Sequence of chain 1.A:
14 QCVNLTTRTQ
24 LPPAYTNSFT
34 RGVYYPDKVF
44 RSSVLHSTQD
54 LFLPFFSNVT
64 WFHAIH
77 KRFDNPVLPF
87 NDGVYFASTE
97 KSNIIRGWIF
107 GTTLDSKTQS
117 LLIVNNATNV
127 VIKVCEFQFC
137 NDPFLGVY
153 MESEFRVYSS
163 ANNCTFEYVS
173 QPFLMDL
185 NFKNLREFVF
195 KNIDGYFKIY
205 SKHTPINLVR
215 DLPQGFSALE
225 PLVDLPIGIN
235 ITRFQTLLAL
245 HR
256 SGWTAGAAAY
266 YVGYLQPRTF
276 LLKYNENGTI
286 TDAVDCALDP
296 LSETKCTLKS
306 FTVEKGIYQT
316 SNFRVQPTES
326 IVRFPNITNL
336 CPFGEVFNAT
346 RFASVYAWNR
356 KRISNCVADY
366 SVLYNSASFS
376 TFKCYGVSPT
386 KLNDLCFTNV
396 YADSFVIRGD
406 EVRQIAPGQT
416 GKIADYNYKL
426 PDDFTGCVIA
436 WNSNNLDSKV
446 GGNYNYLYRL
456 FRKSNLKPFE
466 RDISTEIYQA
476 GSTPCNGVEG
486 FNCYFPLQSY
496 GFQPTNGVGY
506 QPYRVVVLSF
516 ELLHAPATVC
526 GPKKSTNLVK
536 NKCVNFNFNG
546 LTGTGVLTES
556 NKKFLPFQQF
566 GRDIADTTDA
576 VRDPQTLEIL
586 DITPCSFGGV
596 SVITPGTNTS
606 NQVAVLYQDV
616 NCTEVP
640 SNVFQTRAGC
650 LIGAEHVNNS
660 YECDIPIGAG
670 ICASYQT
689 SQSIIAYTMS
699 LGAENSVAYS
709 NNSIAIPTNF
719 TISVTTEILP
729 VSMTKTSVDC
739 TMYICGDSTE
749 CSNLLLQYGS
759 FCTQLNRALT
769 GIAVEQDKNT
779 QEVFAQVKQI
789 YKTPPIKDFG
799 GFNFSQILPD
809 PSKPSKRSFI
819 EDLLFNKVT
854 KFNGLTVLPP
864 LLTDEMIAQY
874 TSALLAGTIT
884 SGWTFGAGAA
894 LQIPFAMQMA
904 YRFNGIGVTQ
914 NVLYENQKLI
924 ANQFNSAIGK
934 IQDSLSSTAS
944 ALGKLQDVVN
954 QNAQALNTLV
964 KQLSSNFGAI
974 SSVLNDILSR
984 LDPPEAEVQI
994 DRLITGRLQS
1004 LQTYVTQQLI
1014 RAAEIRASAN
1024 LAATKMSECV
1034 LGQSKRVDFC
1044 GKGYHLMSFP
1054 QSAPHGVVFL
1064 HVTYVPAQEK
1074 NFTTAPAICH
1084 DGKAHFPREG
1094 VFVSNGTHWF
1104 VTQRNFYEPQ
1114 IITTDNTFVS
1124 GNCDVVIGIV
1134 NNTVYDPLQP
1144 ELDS

Binding-site contacts:
Ligand atom C8 contacts residue ASN709 of chain 1.B at 4.4 Å.
Ligand atom C8 contacts residue ILE1130 of chain 1.B at 3.9 Å (hydrophobic).
Ligand atom C8 contacts residue GLY1131 of chain 1.B at 3.7 Å.
Ligand atom O5 contacts residue ASN709 of chain 1.B at 2.4 Å (h-bond).
Ligand atom C1 contacts residue ASN709 of chain 1.B at 1.4 Å.
Ligand atom N2 contacts residue ASN709 of chain 1.B at 2.9 Å (h-bond).
Ligand atom C3 contacts residue ASN709 of chain 1.B at 3.8 Å.
Ligand atom O7 contacts residue ASN709 of chain 1.B at 3.4 Å (h-bond).
Ligand atom O7 contacts residue ASP796 of chain 1.A at 4.3 Å.
Ligand atom C1 contacts residue ASP796 of chain 1.A at 4.2 Å.
Ligand atom C2 contacts residue ASP796 of chain 1.A at 4.4 Å.
Ligand atom C2 contacts residue ASN709 of chain 1.B at 2.4 Å.
Ligand atom C7 contacts residue ASN709 of chain 1.B at 3.3 Å.
Ligand atom C4 contacts residue ASN709 of chain 1.B at 4.2 Å.
Ligand atom C5 contacts residue ASN709 of chain 1.B at 3.7 Å.
Ligand atom O5 contacts residue ASP796 of chain 1.A at 4.0 Å.

The protein below binds the small molecule below.
Small molecule (SMILES): CC(=O)N[C@@H]1[C@@H](O)[C@H](O)[C@@H](CO)O[C@H]1O

Sequence of chain 1.B:
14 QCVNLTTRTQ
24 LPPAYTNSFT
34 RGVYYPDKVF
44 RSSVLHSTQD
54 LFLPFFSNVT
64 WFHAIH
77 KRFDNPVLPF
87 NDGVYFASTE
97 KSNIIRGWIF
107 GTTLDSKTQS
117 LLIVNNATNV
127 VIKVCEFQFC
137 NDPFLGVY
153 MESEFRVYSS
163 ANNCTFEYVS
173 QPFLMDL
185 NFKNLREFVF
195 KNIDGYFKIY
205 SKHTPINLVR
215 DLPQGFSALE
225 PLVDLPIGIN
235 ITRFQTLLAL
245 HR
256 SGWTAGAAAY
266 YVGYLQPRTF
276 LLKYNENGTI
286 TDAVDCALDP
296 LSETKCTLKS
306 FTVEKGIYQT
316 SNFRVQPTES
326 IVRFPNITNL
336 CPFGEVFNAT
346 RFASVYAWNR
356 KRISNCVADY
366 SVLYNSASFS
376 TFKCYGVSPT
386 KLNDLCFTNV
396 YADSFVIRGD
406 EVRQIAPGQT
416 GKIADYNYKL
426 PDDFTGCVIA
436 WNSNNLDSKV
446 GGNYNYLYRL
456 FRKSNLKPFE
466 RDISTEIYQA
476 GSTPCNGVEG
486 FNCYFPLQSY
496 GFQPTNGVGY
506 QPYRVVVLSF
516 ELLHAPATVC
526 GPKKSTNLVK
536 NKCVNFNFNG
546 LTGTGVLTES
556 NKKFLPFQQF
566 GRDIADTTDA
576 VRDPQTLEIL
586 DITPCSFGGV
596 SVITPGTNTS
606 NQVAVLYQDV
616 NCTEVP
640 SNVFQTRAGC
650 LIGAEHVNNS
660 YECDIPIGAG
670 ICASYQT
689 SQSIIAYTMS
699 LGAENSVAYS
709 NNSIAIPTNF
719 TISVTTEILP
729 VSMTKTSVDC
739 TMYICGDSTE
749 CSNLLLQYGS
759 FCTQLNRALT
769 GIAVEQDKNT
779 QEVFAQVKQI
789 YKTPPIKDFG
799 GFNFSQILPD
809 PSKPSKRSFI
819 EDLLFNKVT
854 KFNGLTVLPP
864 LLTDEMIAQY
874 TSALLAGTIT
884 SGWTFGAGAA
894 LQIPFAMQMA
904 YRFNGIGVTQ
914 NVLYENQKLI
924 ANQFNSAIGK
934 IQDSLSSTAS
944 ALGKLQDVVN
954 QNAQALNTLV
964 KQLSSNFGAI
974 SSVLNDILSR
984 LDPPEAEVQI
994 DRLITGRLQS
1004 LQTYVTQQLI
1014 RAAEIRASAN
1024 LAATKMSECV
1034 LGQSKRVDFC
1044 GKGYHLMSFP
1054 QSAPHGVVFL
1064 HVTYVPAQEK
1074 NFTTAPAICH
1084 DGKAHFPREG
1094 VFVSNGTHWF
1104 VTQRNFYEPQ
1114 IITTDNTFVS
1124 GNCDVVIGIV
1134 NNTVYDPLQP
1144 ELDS